The small molecule below binds the protein below.
Small molecule (SMILES): O=C(Cc1ccc(-c2cccs2)cc1)Nc1cc(C2CC2)n[nH]1

Binding-site contacts:
Ligand atom C14 contacts residue LEU135 of chain 1.A at 3.5 Å (hydrophobic).
Ligand atom C18 contacts residue ALA32 of chain 1.A at 3.9 Å (hydrophobic).
Ligand atom C9 contacts residue LEU84 of chain 1.A at 3.7 Å (hydrophobic).
Ligand atom C8 contacts residue HIS85 of chain 1.A at 3.9 Å.
Ligand atom N2 contacts residue LEU135 of chain 1.A at 3.5 Å.
Ligand atom C14 contacts residue GLU82 of chain 1.A at 3.9 Å.
Ligand atom N2 contacts residue LEU84 of chain 1.A at 2.9 Å (h-bond).
Ligand atom C6 contacts residue ILE11 of chain 1.A at 3.5 Å (hydrophobic).
Ligand atom C13 contacts residue LEU84 of chain 1.A at 3.6 Å (hydrophobic).
Ligand atom N3 contacts residue GLU82 of chain 1.A at 2.8 Å (salt-bridge).
Ligand atom S contacts residue ILE11 of chain 1.A at 3.8 Å.
Ligand atom N3 contacts residue ALA32 of chain 1.A at 3.4 Å.
Ligand atom C14 contacts residue ALA32 of chain 1.A at 3.4 Å (hydrophobic).
Ligand atom N2 contacts residue PHE83 of chain 1.A at 3.5 Å.
Ligand atom C4 contacts residue ILE11 of chain 1.A at 3.7 Å (hydrophobic).
Ligand atom C15 contacts residue LEU135 of chain 1.A at 3.6 Å (hydrophobic).
Ligand atom N3 contacts residue LEU84 of chain 1.A at 3.8 Å.
Ligand atom N2 contacts residue GLU82 of chain 1.A at 3.6 Å (salt-bridge).
Ligand atom C10 contacts residue ILE11 of chain 1.A at 3.9 Å (hydrophobic).
Ligand atom C16 contacts residue PHE81 of chain 1.A at 3.8 Å (hydrophobic).
Ligand atom C13 contacts residue LEU135 of chain 1.A at 3.5 Å (hydrophobic).
Ligand atom C12 contacts residue LEU135 of chain 1.A at 3.8 Å (hydrophobic).
Ligand atom C9 contacts residue PHE83 of chain 1.A at 3.8 Å (hydrophobic).
Ligand atom C18 contacts residue VAL19 of chain 1.A at 3.9 Å (hydrophobic).
Ligand atom C2 contacts residue GLU9 of chain 1.A at 3.7 Å.
Ligand atom N3 contacts residue LEU135 of chain 1.A at 3.5 Å.
Ligand atom C11 contacts residue LEU84 of chain 1.A at 3.5 Å (hydrophobic).
Ligand atom S contacts residue LYS10 of chain 1.A at 3.8 Å.
Ligand atom C11 contacts residue GLN86 of chain 1.A at 3.8 Å.
Ligand atom N1 contacts residue LEU84 of chain 1.A at 2.9 Å (h-bond).
Ligand atom C7 contacts residue ILE11 of chain 1.A at 3.8 Å (hydrophobic).
Ligand atom C9 contacts residue HIS85 of chain 1.A at 3.4 Å.
Ligand atom C18 contacts residue PHE81 of chain 1.A at 3.8 Å (hydrophobic).
Ligand atom C5 contacts residue ILE11 of chain 1.A at 3.6 Å (hydrophobic).
Ligand atom C17 contacts residue ALA145 of chain 1.A at 3.8 Å (hydrophobic).
Ligand atom O contacts residue LEU135 of chain 1.A at 3.8 Å.
Ligand atom N3 contacts residue PHE83 of chain 1.A at 3.8 Å.
Ligand atom C17 contacts residue ASP146 of chain 1.A at 3.8 Å.
Ligand atom C16 contacts residue ALA32 of chain 1.A at 3.6 Å (hydrophobic).
Ligand atom C12 contacts residue LEU84 of chain 1.A at 3.7 Å (hydrophobic).

Sequence of chain 1.A:
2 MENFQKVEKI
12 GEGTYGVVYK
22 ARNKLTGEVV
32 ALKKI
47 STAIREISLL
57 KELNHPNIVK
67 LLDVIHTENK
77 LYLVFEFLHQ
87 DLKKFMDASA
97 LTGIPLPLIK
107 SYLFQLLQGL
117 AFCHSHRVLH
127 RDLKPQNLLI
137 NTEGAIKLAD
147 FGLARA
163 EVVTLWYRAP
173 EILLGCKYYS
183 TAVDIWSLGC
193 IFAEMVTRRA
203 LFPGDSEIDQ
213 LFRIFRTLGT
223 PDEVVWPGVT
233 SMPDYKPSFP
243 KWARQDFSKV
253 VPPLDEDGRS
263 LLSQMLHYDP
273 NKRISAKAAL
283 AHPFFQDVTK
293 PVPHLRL